Binding-site contacts:
Ligand atom O4 contacts residue TYR72 of chain 4.F at 3.8 Å.
Ligand atom C6 contacts residue TYR72 of chain 4.F at 3.8 Å (hydrophobic).
Ligand atom C1 contacts residue TYR72 of chain 4.F at 4.0 Å (hydrophobic).
Ligand atom C6 contacts residue ASN93 of chain 4.F at 3.1 Å.
Ligand atom C3 contacts residue GLY78 of chain 4.F at 4.1 Å.
Ligand atom O3 contacts residue GLY78 of chain 4.F at 3.6 Å.
Ligand atom C5 contacts residue TYR72 of chain 4.F at 3.5 Å (hydrophobic).
Ligand atom O4 contacts residue HIS298 of chain 4.F at 3.0 Å (h-bond).
Ligand atom C1 contacts residue GLY78 of chain 4.F at 4.1 Å.
Ligand atom C5 contacts residue ASN93 of chain 4.F at 4.1 Å.
Ligand atom O4 contacts residue GLY78 of chain 4.F at 3.2 Å.
Ligand atom C4 contacts residue TYR72 of chain 4.F at 3.4 Å (hydrophobic).
Ligand atom C10 contacts residue TYR72 of chain 4.F at 4.1 Å (hydrophobic).
Ligand atom O4 contacts residue ILE79 of chain 4.F at 3.6 Å (h-bond).
Ligand atom C2 contacts residue GLY78 of chain 4.F at 4.1 Å.
Ligand atom C4 contacts residue GLY78 of chain 4.F at 3.4 Å.
Ligand atom C8 contacts residue ARG77 of chain 4.F at 4.1 Å.
Ligand atom O1B contacts residue ARG77 of chain 4.F at 2.5 Å (salt-bridge).
Ligand atom O4 contacts residue THR291 of chain 4.F at 3.4 Å.
Ligand atom O8 contacts residue TYR72 of chain 4.F at 3.9 Å.
Ligand atom C1 contacts residue SER89 of chain 4.F at 4.2 Å.
Ligand atom O1B contacts residue TYR72 of chain 4.F at 4.4 Å.
Ligand atom O1A contacts residue ARG77 of chain 4.F at 3.0 Å (salt-bridge).
Ligand atom C4 contacts residue HIS298 of chain 4.F at 4.0 Å.
Ligand atom C1 contacts residue ARG77 of chain 4.F at 3.1 Å.
Ligand atom O3 contacts residue VAL296 of chain 4.F at 4.3 Å.
Ligand atom O1B contacts residue SER89 of chain 4.F at 3.5 Å (h-bond).
Ligand atom C3 contacts residue VAL296 of chain 4.F at 3.7 Å (hydrophobic).
Ligand atom O1A contacts residue SER89 of chain 4.F at 4.1 Å.
Ligand atom O4 contacts residue ASN80 of chain 4.F at 4.0 Å.
Ligand atom O6 contacts residue ASN93 of chain 4.F at 3.0 Å (h-bond).
Ligand atom C3 contacts residue ARG77 of chain 4.F at 4.1 Å.
Ligand atom O1A contacts residue GLY78 of chain 4.F at 3.7 Å.
Ligand atom C6 contacts residue ARG77 of chain 4.F at 4.3 Å.
Ligand atom C3 contacts residue GLY78 of chain 4.F at 3.9 Å.
Ligand atom O8 contacts residue GLU87 of chain 4.F at 3.9 Å.
Ligand atom N5 contacts residue TYR72 of chain 4.F at 3.0 Å (h-bond).
Ligand atom O8 contacts residue ARG77 of chain 4.F at 3.1 Å (salt-bridge).
Ligand atom O1A contacts residue TYR72 of chain 4.F at 3.1 Å.
Ligand atom C3 contacts residue HIS298 of chain 4.F at 4.1 Å.

Sequence of chain 4.F:
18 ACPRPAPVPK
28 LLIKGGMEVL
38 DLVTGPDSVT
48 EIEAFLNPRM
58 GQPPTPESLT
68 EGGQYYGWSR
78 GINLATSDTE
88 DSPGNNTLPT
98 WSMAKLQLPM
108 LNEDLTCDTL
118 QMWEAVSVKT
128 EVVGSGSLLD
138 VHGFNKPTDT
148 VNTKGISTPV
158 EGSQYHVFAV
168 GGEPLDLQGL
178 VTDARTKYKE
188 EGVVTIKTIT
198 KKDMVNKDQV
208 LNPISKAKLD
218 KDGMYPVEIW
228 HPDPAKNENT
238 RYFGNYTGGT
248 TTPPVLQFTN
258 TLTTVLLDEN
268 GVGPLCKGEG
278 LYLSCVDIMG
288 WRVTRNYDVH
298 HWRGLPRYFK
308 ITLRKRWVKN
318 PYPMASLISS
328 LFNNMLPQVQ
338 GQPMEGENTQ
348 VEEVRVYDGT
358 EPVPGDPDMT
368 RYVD

This protein binds this small molecule.
Small molecule (SMILES): CC(=O)N[C@@H]1[C@@H](O[C@@H]2O[C@H](CO)[C@H](O)[C@H](O[C@]3(C(=O)O)C[C@H](O)[C@@H](NC(C)=O)[C@H]([C@H](O)[C@H](O)CO)O3)[C@H]2O)[C@H](O)[C@@H](CO[C@]2(C(=O)O)C[C@H](O)[C@@H](NC(C)=O)[C@H]([C@H](O)[C@H](O)CO)O2)O[C@H]1O